A protein and the small-molecule ligand that binds it are described below.
Small molecule (SMILES): CC(=O)N[C@@H]1[C@@H](O)[C@H](O)[C@@H](CO)O[C@H]1O

Sequence of chain 1.M:
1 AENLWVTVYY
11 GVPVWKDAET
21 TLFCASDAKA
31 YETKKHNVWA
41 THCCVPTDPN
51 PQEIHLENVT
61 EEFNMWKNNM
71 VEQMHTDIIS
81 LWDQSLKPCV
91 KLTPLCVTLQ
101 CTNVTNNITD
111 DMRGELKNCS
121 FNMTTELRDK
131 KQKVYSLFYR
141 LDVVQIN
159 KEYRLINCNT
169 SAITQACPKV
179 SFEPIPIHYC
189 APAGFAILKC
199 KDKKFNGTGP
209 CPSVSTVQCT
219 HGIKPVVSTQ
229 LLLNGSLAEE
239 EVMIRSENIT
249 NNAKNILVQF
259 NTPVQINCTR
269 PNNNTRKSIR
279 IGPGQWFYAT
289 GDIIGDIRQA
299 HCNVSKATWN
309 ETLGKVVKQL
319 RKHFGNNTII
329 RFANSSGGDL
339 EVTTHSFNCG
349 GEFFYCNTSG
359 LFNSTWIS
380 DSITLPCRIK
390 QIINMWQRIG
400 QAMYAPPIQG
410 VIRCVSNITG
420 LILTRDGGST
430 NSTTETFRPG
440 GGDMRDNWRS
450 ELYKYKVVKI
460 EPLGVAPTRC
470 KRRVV

Binding-site contacts:
Ligand atom C3 contacts residue ASN107 of chain 1.M at 3.9 Å.
Ligand atom C4 contacts residue ASN107 of chain 1.M at 4.4 Å.
Ligand atom C7 contacts residue ASN107 of chain 1.M at 3.4 Å.
Ligand atom C2 contacts residue ASN107 of chain 1.M at 2.5 Å.
Ligand atom O7 contacts residue GLY293 of chain 1.M at 4.3 Å.
Ligand atom C8 contacts residue ASN107 of chain 1.M at 4.5 Å.
Ligand atom O7 contacts residue ASN107 of chain 1.M at 3.5 Å.
Ligand atom O5 contacts residue ASN107 of chain 1.M at 2.5 Å (h-bond).
Ligand atom N2 contacts residue ASN107 of chain 1.M at 2.8 Å (h-bond).
Ligand atom C8 contacts residue GLY293 of chain 1.M at 4.2 Å.
Ligand atom C1 contacts residue ASN107 of chain 1.M at 1.5 Å.
Ligand atom C5 contacts residue ASN107 of chain 1.M at 3.8 Å.